The protein below binds the small molecule below.
Small molecule (SMILES): N[C@@H](COP(=O)(O)O)C(=O)O

Binding-site contacts:
Ligand atom O contacts residue TRP102 of chain 1.D at 4.4 Å.
Ligand atom CB contacts residue TRP102 of chain 1.D at 3.8 Å (hydrophobic).
Ligand atom C contacts residue PRO7 of chain 1.D at 4.2 Å (hydrophobic).
Ligand atom O1P contacts residue HIS39 of chain 1.F at 3.4 Å (h-bond).
Ligand atom C contacts residue THR151 of chain 1.D at 3.7 Å.
Ligand atom N contacts residue ARG337 of chain 1.D at 3.7 Å.
Ligand atom P contacts residue HIS330 of chain 1.D at 4.4 Å.
Ligand atom OXT contacts residue TRP102 of chain 1.D at 3.5 Å (h-bond).
Ligand atom O contacts residue LLP195 of chain 1.D at 3.1 Å.
Ligand atom O3P contacts residue HIS330 of chain 1.D at 3.6 Å.
Ligand atom CA contacts residue HIS330 of chain 1.D at 4.2 Å.
Ligand atom OXT contacts residue THR151 of chain 1.D at 3.3 Å.
Ligand atom CB contacts residue GLY8 of chain 1.D at 4.2 Å.
Ligand atom CB contacts residue LLP195 of chain 1.D at 3.8 Å.
Ligand atom OG contacts residue LLP195 of chain 1.D at 4.3 Å.
Ligand atom N contacts residue PRO7 of chain 1.D at 3.7 Å.
Ligand atom P contacts residue ARG40 of chain 1.F at 3.8 Å.
Ligand atom OXT contacts residue LLP195 of chain 1.D at 4.4 Å.
Ligand atom CA contacts residue ARG337 of chain 1.D at 4.0 Å.
Ligand atom OG contacts residue TRP102 of chain 1.D at 3.1 Å.
Ligand atom O1P contacts residue ARG40 of chain 1.F at 3.2 Å (salt-bridge).
Ligand atom CA contacts residue TRP102 of chain 1.D at 4.2 Å (hydrophobic).
Ligand atom O2P contacts residue ARG40 of chain 1.F at 3.4 Å (salt-bridge).
Ligand atom CB contacts residue HIS39 of chain 1.F at 4.2 Å.
Ligand atom O contacts residue THR151 of chain 1.D at 3.3 Å.
Ligand atom OXT contacts residue HIS330 of chain 1.D at 4.2 Å.
Ligand atom N contacts residue GLY8 of chain 1.D at 3.8 Å.
Ligand atom O2P contacts residue HIS39 of chain 1.F at 2.8 Å (h-bond).
Ligand atom OXT contacts residue VAL152 of chain 1.D at 3.5 Å.
Ligand atom O contacts residue PRO7 of chain 1.D at 3.2 Å (h-bond).
Ligand atom OXT contacts residue ARG337 of chain 1.D at 2.8 Å (salt-bridge).
Ligand atom C contacts residue TRP102 of chain 1.D at 4.0 Å (hydrophobic).
Ligand atom OG contacts residue HIS330 of chain 1.D at 4.3 Å.
Ligand atom O2P contacts residue THR237 of chain 1.F at 4.4 Å.
Ligand atom C contacts residue ARG337 of chain 1.D at 3.5 Å.
Ligand atom O3P contacts residue ARG40 of chain 1.F at 3.9 Å.
Ligand atom O contacts residue ARG337 of chain 1.D at 4.1 Å.
Ligand atom P contacts residue TRP102 of chain 1.D at 4.3 Å.
Ligand atom C contacts residue LLP195 of chain 1.D at 3.8 Å.
Ligand atom P contacts residue HIS39 of chain 1.F at 3.7 Å.

Sequence of chain 1.F:
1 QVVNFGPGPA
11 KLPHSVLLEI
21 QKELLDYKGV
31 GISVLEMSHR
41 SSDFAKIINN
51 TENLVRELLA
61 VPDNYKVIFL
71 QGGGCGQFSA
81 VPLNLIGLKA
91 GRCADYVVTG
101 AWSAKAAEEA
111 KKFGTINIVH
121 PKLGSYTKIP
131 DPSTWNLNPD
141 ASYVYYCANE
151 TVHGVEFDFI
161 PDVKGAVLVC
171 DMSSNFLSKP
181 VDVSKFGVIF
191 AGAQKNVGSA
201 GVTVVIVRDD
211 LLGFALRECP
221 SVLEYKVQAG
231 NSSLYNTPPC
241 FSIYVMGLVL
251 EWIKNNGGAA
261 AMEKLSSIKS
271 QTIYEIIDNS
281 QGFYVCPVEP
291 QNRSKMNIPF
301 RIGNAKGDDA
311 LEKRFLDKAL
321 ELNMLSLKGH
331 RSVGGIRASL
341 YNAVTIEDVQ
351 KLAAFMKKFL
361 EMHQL

Sequence of chain 1.D:
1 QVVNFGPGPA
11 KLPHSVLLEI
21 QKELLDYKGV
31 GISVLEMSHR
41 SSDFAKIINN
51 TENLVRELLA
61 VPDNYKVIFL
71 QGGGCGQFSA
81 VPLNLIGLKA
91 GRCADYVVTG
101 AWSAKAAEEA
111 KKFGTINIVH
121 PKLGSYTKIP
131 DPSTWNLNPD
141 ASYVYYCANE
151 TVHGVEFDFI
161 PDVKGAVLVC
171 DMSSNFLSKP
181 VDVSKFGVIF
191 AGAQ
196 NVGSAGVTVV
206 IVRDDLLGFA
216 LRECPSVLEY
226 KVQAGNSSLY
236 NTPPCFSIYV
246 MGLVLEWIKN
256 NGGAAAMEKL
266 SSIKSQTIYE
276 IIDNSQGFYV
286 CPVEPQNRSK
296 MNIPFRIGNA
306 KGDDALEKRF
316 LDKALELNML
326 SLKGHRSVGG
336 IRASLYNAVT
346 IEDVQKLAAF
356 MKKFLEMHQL